Sequence of chain 1.C:
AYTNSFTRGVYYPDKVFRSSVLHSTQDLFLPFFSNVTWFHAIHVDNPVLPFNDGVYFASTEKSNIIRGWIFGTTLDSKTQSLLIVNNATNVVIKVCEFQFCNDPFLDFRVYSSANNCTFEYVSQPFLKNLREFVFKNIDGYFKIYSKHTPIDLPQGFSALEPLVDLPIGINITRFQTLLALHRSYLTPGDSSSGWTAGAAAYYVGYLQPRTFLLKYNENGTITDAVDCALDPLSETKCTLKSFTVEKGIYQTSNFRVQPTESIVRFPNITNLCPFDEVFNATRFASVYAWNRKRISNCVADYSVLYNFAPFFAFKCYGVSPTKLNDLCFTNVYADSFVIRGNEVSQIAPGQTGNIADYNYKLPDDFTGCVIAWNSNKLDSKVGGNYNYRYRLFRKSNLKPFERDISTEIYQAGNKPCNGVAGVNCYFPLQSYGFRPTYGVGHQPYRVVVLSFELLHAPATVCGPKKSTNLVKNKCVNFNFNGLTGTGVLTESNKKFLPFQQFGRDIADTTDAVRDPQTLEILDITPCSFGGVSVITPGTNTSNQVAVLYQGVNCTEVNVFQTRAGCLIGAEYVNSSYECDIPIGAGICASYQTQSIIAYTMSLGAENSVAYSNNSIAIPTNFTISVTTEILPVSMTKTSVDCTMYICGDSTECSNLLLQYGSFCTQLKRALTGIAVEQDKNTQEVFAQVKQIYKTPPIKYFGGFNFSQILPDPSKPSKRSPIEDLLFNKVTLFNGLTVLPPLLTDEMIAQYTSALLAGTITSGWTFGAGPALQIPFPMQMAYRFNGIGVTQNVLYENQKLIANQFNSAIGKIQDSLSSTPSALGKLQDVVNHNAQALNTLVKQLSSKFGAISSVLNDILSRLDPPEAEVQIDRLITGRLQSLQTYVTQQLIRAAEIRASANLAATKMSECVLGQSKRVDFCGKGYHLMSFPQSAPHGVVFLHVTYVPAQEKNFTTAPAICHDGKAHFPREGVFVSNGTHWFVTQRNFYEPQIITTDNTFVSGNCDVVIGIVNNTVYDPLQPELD

The small molecule below binds the protein below.
Small molecule (SMILES): CC(=O)N[C@@H]1[C@@H](O)[C@H](O)[C@@H](CO)O[C@H]1O

Binding-site contacts:
Ligand atom C8 contacts residue ASN1134 of chain 1.C at 3.9 Å.
Ligand atom O5 contacts residue ASN1134 of chain 1.C at 4.0 Å.
Ligand atom O7 contacts residue ASN1134 of chain 1.C at 2.0 Å (h-bond).
Ligand atom C2 contacts residue ASN1134 of chain 1.C at 3.8 Å.
Ligand atom C1 contacts residue ASN1134 of chain 1.C at 3.1 Å.
Ligand atom N2 contacts residue ASN1134 of chain 1.C at 3.7 Å.
Ligand atom C7 contacts residue ASN1134 of chain 1.C at 3.0 Å.